This small molecule binds to this protein.
Small molecule (SMILES): CCCOc1ccc2cc(S(=O)(=O)Nc3ccc(C(=O)O)cc3)ccc2c1

Sequence of chain 33.A:
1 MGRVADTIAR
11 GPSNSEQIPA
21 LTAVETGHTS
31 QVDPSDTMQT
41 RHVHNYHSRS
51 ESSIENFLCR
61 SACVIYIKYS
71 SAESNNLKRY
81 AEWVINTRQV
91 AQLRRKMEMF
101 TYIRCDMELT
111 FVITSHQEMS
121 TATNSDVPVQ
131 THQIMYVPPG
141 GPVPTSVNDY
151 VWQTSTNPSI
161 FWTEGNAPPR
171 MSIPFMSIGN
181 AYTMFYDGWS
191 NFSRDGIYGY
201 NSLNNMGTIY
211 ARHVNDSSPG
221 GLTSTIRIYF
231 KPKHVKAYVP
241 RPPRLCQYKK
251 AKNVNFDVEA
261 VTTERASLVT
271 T

Sequence of chain 56.A:
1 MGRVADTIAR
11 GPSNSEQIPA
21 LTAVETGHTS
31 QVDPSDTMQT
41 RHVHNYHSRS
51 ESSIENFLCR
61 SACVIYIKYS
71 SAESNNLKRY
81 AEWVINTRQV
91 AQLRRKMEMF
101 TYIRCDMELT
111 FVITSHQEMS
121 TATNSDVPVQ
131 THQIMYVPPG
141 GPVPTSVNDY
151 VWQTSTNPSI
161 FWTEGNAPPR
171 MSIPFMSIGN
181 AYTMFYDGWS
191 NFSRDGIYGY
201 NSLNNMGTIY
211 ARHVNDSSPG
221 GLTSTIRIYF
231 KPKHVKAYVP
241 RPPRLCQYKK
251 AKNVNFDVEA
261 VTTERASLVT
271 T

Sequence of chain 33.C:
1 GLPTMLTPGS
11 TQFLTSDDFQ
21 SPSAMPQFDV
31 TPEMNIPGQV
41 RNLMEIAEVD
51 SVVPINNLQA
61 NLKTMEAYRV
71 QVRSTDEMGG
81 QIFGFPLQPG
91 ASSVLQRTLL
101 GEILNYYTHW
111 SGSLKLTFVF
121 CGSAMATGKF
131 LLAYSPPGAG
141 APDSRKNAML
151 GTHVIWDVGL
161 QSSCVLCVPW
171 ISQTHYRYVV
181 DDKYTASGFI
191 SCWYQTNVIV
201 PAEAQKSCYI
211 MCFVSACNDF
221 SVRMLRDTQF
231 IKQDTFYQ

Binding-site contacts:
Ligand atom C15 contacts residue TYR66 of chain 33.A at 3.4 Å (hydrophobic).
Ligand atom O5 contacts residue TRP152 of chain 56.A at 3.5 Å (h-bond).
Ligand atom O5 contacts residue ARG212 of chain 56.A at 3.3 Å (salt-bridge).
Ligand atom C6 contacts residue GLN153 of chain 56.A at 3.2 Å.
Ligand atom N1 contacts residue GLN153 of chain 56.A at 2.7 Å (h-bond).
Ligand atom O2 contacts residue PHE236 of chain 33.C at 3.4 Å (h-bond).
Ligand atom C7 contacts residue THR235 of chain 33.C at 3.8 Å.
Ligand atom O2 contacts residue GLN233 of chain 33.C at 3.0 Å.
Ligand atom C20 contacts residue ARG212 of chain 56.A at 3.4 Å.
Ligand atom O2 contacts residue THR235 of chain 33.C at 3.0 Å.
Ligand atom C3 contacts residue ASN148 of chain 56.A at 3.5 Å.
Ligand atom C3 contacts residue ASP149 of chain 56.A at 3.5 Å.
Ligand atom O1 contacts residue ASP149 of chain 56.A at 3.6 Å.
Ligand atom N1 contacts residue PHE236 of chain 33.C at 3.6 Å.
Ligand atom C16 contacts residue THR235 of chain 33.C at 3.8 Å.
Ligand atom C10 contacts residue ASN148 of chain 56.A at 3.7 Å.
Ligand atom C13 contacts residue TYR66 of chain 33.A at 3.4 Å (hydrophobic).
Ligand atom O1 contacts residue GLN233 of chain 33.C at 3.5 Å (h-bond).
Ligand atom S1 contacts residue GLN233 of chain 33.C at 3.7 Å.
Ligand atom C8 contacts residue ASN148 of chain 56.A at 3.3 Å.
Ligand atom C9 contacts residue ASN148 of chain 56.A at 3.7 Å.
Ligand atom O5 contacts residue TYR229 of chain 33.A at 3.8 Å.
Ligand atom C2 contacts residue TYR66 of chain 33.A at 3.8 Å (hydrophobic).
Ligand atom C4 contacts residue ASN148 of chain 56.A at 3.3 Å.
Ligand atom C20 contacts residue ARG227 of chain 33.A at 3.6 Å.
Ligand atom O4 contacts residue ARG227 of chain 33.A at 3.3 Å (salt-bridge).
Ligand atom C1 contacts residue GLN153 of chain 56.A at 3.4 Å.
Ligand atom C14 contacts residue TYR66 of chain 33.A at 3.4 Å (hydrophobic).
Ligand atom C10 contacts residue ASP234 of chain 33.C at 3.8 Å.
Ligand atom O1 contacts residue TYR150 of chain 56.A at 3.0 Å (h-bond).
Ligand atom C6 contacts residue PHE236 of chain 33.C at 3.5 Å (hydrophobic).
Ligand atom O5 contacts residue ARG227 of chain 33.A at 3.5 Å (salt-bridge).
Ligand atom C4 contacts residue ASP149 of chain 56.A at 3.5 Å.
Ligand atom C16 contacts residue PHE236 of chain 33.C at 3.7 Å (hydrophobic).
Ligand atom N1 contacts residue GLN233 of chain 33.C at 3.3 Å (h-bond).
Ligand atom C9 contacts residue ASP234 of chain 33.C at 3.6 Å.
Ligand atom C5 contacts residue GLN153 of chain 56.A at 3.2 Å.
Ligand atom O2 contacts residue ASP234 of chain 33.C at 3.7 Å.
Ligand atom O4 contacts residue ARG212 of chain 56.A at 2.8 Å (salt-bridge).
Ligand atom C8 contacts residue ASP234 of chain 33.C at 3.3 Å.